This protein binds this small molecule.
Small molecule (SMILES): CC(=O)N[C@@H]1[C@@H](O)[C@H](O)[C@@H](CO)O[C@H]1O

Binding-site contacts:
Ligand atom C2 contacts residue ASN444 of chain 1.B at 2.5 Å.
Ligand atom C7 contacts residue ILE442 of chain 1.B at 4.4 Å (hydrophobic).
Ligand atom C1 contacts residue ASN444 of chain 1.B at 1.4 Å.
Ligand atom C7 contacts residue ASN444 of chain 1.B at 3.3 Å.
Ligand atom O7 contacts residue ILE442 of chain 1.B at 4.1 Å.
Ligand atom N2 contacts residue ASN444 of chain 1.B at 3.0 Å (h-bond).
Ligand atom C4 contacts residue ASN444 of chain 1.B at 4.2 Å.
Ligand atom C8 contacts residue ASN444 of chain 1.B at 3.5 Å.
Ligand atom C5 contacts residue ASN444 of chain 1.B at 3.7 Å.
Ligand atom C8 contacts residue ASN443 of chain 1.B at 3.8 Å.
Ligand atom C8 contacts residue ILE442 of chain 1.B at 3.6 Å (hydrophobic).
Ligand atom O7 contacts residue ASN444 of chain 1.B at 4.0 Å.
Ligand atom C3 contacts residue ASN444 of chain 1.B at 3.8 Å.
Ligand atom O5 contacts residue ASN444 of chain 1.B at 2.4 Å (h-bond).

Sequence of chain 1.B:
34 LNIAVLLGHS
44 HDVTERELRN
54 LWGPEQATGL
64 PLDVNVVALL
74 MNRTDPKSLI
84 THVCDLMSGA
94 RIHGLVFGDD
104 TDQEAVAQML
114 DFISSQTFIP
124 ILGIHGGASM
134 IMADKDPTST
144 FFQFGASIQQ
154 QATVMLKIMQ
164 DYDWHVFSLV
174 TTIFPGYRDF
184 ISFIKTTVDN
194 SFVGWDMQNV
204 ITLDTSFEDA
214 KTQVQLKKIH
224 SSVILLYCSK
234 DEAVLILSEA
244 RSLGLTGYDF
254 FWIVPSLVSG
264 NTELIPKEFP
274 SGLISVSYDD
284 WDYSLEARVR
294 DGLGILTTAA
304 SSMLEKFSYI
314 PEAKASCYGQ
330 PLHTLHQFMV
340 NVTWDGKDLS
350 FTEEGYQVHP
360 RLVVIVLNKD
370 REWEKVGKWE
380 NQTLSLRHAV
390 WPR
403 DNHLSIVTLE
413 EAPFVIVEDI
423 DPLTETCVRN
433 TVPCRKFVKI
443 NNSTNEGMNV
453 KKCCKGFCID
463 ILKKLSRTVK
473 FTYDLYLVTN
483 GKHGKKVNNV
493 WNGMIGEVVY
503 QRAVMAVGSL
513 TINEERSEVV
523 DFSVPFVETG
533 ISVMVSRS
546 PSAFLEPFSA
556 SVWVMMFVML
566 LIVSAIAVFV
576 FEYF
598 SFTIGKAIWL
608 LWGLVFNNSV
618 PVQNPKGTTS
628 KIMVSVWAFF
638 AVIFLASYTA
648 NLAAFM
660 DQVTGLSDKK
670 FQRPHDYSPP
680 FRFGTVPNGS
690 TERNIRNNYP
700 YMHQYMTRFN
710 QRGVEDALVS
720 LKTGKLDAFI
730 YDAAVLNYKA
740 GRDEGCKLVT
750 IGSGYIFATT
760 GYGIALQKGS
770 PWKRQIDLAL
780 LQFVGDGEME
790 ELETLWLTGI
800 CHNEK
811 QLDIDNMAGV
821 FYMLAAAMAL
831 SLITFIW